Sequence of chain 1.A:
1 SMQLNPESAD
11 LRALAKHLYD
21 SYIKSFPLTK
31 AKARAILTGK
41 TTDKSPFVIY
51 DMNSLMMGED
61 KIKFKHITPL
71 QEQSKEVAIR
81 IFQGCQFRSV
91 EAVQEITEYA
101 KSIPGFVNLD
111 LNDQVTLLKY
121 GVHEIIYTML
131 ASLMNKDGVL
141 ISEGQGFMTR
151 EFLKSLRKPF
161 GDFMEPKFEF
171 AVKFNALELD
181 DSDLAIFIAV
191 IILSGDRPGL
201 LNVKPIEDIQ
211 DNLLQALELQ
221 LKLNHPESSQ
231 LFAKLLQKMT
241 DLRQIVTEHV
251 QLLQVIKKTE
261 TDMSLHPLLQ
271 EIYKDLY

Binding-site contacts:
Ligand atom CAB contacts residue ARG88 of chain 1.A at 3.8 Å.
Ligand atom C5 contacts residue CYS85 of chain 1.A at 3.7 Å (hydrophobic).
Ligand atom OAD contacts residue ARG88 of chain 1.A at 3.2 Å (salt-bridge).
Ligand atom N3 contacts residue LEU130 of chain 1.A at 3.7 Å.
Ligand atom OAD contacts residue LEU133 of chain 1.A at 3.8 Å.
Ligand atom C4 contacts residue ARG88 of chain 1.A at 4.0 Å.
Ligand atom N1 contacts residue SER89 of chain 1.A at 3.8 Å.
Ligand atom OAC contacts residue LEU133 of chain 1.A at 3.0 Å.
Ligand atom C4 contacts residue LEU130 of chain 1.A at 4.0 Å (hydrophobic).
Ligand atom CAT contacts residue ILE141 of chain 1.A at 3.5 Å (hydrophobic).
Ligand atom CAO contacts residue ARG88 of chain 1.A at 3.4 Å.
Ligand atom C2 contacts residue LEU130 of chain 1.A at 3.8 Å (hydrophobic).
Ligand atom CAB contacts residue ILE141 of chain 1.A at 4.1 Å (hydrophobic).
Ligand atom N1 contacts residue ILE126 of chain 1.A at 3.8 Å.
Ligand atom CAH contacts residue ILE141 of chain 1.A at 3.8 Å (hydrophobic).
Ligand atom CAP contacts residue ILE141 of chain 1.A at 3.6 Å (hydrophobic).
Ligand atom C6 contacts residue SER89 of chain 1.A at 3.9 Å.
Ligand atom CAG contacts residue ILE81 of chain 1.A at 4.1 Å (hydrophobic).
Ligand atom CAR contacts residue CYS85 of chain 1.A at 4.0 Å (hydrophobic).
Ligand atom CAT contacts residue CYS85 of chain 1.A at 3.8 Å (hydrophobic).
Ligand atom CAP contacts residue CYS85 of chain 1.A at 3.9 Å (hydrophobic).
Ligand atom C2 contacts residue ARG88 of chain 1.A at 3.8 Å.
Ligand atom CL6 contacts residue SER89 of chain 1.A at 3.5 Å.
Ligand atom CAJ contacts residue LEU133 of chain 1.A at 3.9 Å (hydrophobic).
Ligand atom CL6 contacts residue CYS85 of chain 1.A at 3.9 Å.
Ligand atom CAH contacts residue CYS85 of chain 1.A at 3.6 Å (hydrophobic).
Ligand atom CAG contacts residue ILE141 of chain 1.A at 3.9 Å (hydrophobic).
Ligand atom CAJ contacts residue LEU130 of chain 1.A at 3.4 Å (hydrophobic).
Ligand atom CAA contacts residue ILE81 of chain 1.A at 4.0 Å (hydrophobic).
Ligand atom CAB contacts residue GLY84 of chain 1.A at 4.0 Å.
Ligand atom N3 contacts residue ARG88 of chain 1.A at 3.4 Å.
Ligand atom CAR contacts residue ILE141 of chain 1.A at 3.5 Å (hydrophobic).
Ligand atom OAC contacts residue ARG88 of chain 1.A at 2.9 Å (salt-bridge).
Ligand atom CAO contacts residue LEU133 of chain 1.A at 3.4 Å (hydrophobic).
Ligand atom CAG contacts residue CYS85 of chain 1.A at 3.6 Å (hydrophobic).
Ligand atom CAA contacts residue PHE64 of chain 1.A at 3.9 Å (hydrophobic).
Ligand atom CAF contacts residue ILE141 of chain 1.A at 3.9 Å (hydrophobic).
Ligand atom CAF contacts residue CYS85 of chain 1.A at 3.5 Å (hydrophobic).
Ligand atom OAD contacts residue MET129 of chain 1.A at 4.0 Å.
Ligand atom CAA contacts residue GLY84 of chain 1.A at 4.0 Å.

A small-molecule ligand and the protein it binds are described below.
Small molecule (SMILES): Cc1cccc(Nc2cc(Cl)nc(SCC(=O)O)n2)c1C